Binding-site contacts:
Ligand atom C3 contacts residue ASN259 of chain 35.B at 3.8 Å.
Ligand atom C6 contacts residue PHE118 of chain 35.A at 4.4 Å (hydrophobic).
Ligand atom O7 contacts residue ASN259 of chain 35.B at 3.0 Å (h-bond).
Ligand atom C4 contacts residue ASN259 of chain 35.B at 4.2 Å.
Ligand atom O6 contacts residue PHE118 of chain 35.A at 3.9 Å.
Ligand atom O6 contacts residue LYS115 of chain 35.A at 4.4 Å.
Ligand atom O5 contacts residue THR116 of chain 35.A at 2.6 Å (h-bond).
Ligand atom C1 contacts residue ASN259 of chain 35.B at 1.4 Å.
Ligand atom C5 contacts residue THR116 of chain 35.A at 3.5 Å.
Ligand atom C7 contacts residue ASN259 of chain 35.B at 3.1 Å.
Ligand atom C8 contacts residue ASN259 of chain 35.B at 4.1 Å.
Ligand atom C6 contacts residue THR116 of chain 35.A at 3.5 Å.
Ligand atom O5 contacts residue ASN259 of chain 35.B at 2.4 Å (h-bond).
Ligand atom C1 contacts residue THR116 of chain 35.A at 3.3 Å.
Ligand atom C2 contacts residue ASN259 of chain 35.B at 2.4 Å.
Ligand atom N2 contacts residue ASN259 of chain 35.B at 2.9 Å (h-bond).
Ligand atom C5 contacts residue ASN259 of chain 35.B at 3.7 Å.
Ligand atom C6 contacts residue LYS115 of chain 35.A at 3.9 Å.

Sequence of chain 35.A:
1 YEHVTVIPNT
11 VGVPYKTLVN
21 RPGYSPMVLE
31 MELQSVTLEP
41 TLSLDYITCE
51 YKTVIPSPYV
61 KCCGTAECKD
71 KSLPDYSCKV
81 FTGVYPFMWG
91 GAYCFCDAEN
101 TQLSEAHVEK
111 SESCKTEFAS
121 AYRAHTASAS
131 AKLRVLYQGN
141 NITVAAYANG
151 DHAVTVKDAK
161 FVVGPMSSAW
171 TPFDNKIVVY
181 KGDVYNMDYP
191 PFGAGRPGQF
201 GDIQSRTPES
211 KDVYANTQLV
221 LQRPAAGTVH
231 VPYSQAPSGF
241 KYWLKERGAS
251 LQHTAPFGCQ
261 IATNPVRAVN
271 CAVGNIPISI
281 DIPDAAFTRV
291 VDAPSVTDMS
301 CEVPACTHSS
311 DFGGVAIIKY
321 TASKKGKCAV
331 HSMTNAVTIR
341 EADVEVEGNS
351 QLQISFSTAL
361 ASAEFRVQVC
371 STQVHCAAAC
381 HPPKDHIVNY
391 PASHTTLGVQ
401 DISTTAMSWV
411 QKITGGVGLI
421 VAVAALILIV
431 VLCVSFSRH

This small molecule binds to this protein.
Small molecule (SMILES): CC(=O)N[C@@H]1[C@@H](O)[C@H](O)[C@@H](CO)O[C@H]1O

Sequence of chain 35.B:
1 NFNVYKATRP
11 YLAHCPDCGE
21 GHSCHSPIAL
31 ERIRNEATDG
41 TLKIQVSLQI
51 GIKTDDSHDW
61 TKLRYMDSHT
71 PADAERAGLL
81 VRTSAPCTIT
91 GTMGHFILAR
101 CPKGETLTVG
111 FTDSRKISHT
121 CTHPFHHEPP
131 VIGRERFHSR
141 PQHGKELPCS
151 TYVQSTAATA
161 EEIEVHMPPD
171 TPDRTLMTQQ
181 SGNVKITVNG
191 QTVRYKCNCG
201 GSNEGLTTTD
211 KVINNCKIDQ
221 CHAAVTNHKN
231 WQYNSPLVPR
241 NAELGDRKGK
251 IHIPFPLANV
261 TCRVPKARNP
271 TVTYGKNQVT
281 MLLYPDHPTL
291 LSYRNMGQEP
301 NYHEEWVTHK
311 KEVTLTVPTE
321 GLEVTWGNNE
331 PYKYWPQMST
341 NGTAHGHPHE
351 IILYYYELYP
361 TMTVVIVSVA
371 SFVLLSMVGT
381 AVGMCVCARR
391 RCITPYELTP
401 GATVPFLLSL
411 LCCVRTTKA